Sequence of chain 1.A:
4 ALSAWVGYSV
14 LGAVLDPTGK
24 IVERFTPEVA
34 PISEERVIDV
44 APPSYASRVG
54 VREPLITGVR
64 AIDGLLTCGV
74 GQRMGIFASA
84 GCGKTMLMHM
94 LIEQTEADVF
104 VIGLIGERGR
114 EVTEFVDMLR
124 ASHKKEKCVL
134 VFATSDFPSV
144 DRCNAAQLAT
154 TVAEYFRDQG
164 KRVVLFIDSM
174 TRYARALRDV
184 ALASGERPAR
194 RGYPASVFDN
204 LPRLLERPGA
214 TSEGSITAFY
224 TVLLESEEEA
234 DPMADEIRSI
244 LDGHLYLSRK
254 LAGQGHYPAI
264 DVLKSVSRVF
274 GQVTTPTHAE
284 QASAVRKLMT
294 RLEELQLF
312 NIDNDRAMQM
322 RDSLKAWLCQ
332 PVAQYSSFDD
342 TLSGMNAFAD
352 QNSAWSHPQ

Binding-site contacts:
Ligand atom PB contacts residue LYS87 of chain 1.A at 3.6 Å.
Ligand atom N1 contacts residue TYR260 of chain 1.A at 3.4 Å.
Ligand atom O3B contacts residue GLY84 of chain 1.A at 3.8 Å.
Ligand atom S1G contacts residue LYS87 of chain 1.A at 3.8 Å.
Ligand atom N3 contacts residue TYR260 of chain 1.A at 3.5 Å.
Ligand atom O3G contacts residue MG1 of chain 1.C at 2.2 Å.
Ligand atom O1A contacts residue GLY86 of chain 1.A at 3.2 Å.
Ligand atom O1B contacts residue GLY84 of chain 1.A at 3.5 Å (h-bond).
Ligand atom O1B contacts residue LYS87 of chain 1.A at 3.1 Å (salt-bridge).
Ligand atom O3A contacts residue GLY86 of chain 1.A at 2.9 Å (h-bond).
Ligand atom N7 contacts residue GLY86 of chain 1.A at 3.2 Å.
Ligand atom O3A contacts residue LYS87 of chain 1.A at 3.4 Å (salt-bridge).
Ligand atom C1' contacts residue TYR260 of chain 1.A at 3.8 Å (hydrophobic).
Ligand atom PA contacts residue GLY86 of chain 1.A at 3.6 Å.
Ligand atom C6 contacts residue TYR260 of chain 1.A at 3.2 Å (hydrophobic).
Ligand atom O3G contacts residue GLU110 of chain 1.A at 3.6 Å.
Ligand atom C8 contacts residue GLY86 of chain 1.A at 3.4 Å.
Ligand atom O3A contacts residue CYS85 of chain 1.A at 3.8 Å.
Ligand atom O1A contacts residue THR88 of chain 1.A at 3.3 Å (h-bond).
Ligand atom N9 contacts residue TYR260 of chain 1.A at 3.6 Å.
Ligand atom O2B contacts residue MG1 of chain 1.C at 2.8 Å.
Ligand atom S1G contacts residue ALA83 of chain 1.A at 3.6 Å.
Ligand atom O1A contacts residue LYS87 of chain 1.A at 3.5 Å (salt-bridge).
Ligand atom O2B contacts residue LYS87 of chain 1.A at 3.3 Å (salt-bridge).
Ligand atom N7 contacts residue TYR260 of chain 1.A at 3.5 Å.
Ligand atom O1B contacts residue SER82 of chain 1.A at 3.7 Å.
Ligand atom O2B contacts residue THR88 of chain 1.A at 3.0 Å (h-bond).
Ligand atom C2 contacts residue TYR260 of chain 1.A at 3.4 Å (hydrophobic).
Ligand atom PG contacts residue MG1 of chain 1.C at 3.7 Å.
Ligand atom O1B contacts residue CYS85 of chain 1.A at 3.6 Å.
Ligand atom C8 contacts residue TYR260 of chain 1.A at 3.6 Å (hydrophobic).
Ligand atom C6 contacts residue MET89 of chain 1.A at 3.8 Å (hydrophobic).
Ligand atom C5 contacts residue TYR260 of chain 1.A at 3.4 Å (hydrophobic).
Ligand atom C8 contacts residue MET89 of chain 1.A at 3.8 Å (hydrophobic).
Ligand atom N7 contacts residue MET89 of chain 1.A at 3.5 Å.
Ligand atom O1A contacts residue MET89 of chain 1.A at 3.0 Å (h-bond).
Ligand atom C4 contacts residue TYR260 of chain 1.A at 3.5 Å (hydrophobic).
Ligand atom C5 contacts residue MET89 of chain 1.A at 3.6 Å (hydrophobic).
Ligand atom O1B contacts residue GLY86 of chain 1.A at 3.7 Å.
Ligand atom N6 contacts residue TYR260 of chain 1.A at 3.2 Å.

A small-molecule ligand and the protein it binds are described below.
Small molecule (SMILES): Nc1ncnc2c1ncn2[C@@H]1O[C@H](COP(=O)(O)OP(=O)(O)OP(O)(O)=S)[C@@H](O)[C@H]1O